Binding-site contacts:
Ligand atom O5 contacts residue ASN279 of chain 1.D at 3.5 Å (h-bond).
Ligand atom C1 contacts residue ASN279 of chain 1.D at 3.5 Å.
Ligand atom O6 contacts residue ASN279 of chain 1.D at 4.3 Å.

A small-molecule ligand and the protein it binds are described below.
Small molecule (SMILES): CC(=O)N[C@@H]1[C@@H](O)[C@H](O)[C@@H](CO)O[C@H]1O

Sequence of chain 1.D:
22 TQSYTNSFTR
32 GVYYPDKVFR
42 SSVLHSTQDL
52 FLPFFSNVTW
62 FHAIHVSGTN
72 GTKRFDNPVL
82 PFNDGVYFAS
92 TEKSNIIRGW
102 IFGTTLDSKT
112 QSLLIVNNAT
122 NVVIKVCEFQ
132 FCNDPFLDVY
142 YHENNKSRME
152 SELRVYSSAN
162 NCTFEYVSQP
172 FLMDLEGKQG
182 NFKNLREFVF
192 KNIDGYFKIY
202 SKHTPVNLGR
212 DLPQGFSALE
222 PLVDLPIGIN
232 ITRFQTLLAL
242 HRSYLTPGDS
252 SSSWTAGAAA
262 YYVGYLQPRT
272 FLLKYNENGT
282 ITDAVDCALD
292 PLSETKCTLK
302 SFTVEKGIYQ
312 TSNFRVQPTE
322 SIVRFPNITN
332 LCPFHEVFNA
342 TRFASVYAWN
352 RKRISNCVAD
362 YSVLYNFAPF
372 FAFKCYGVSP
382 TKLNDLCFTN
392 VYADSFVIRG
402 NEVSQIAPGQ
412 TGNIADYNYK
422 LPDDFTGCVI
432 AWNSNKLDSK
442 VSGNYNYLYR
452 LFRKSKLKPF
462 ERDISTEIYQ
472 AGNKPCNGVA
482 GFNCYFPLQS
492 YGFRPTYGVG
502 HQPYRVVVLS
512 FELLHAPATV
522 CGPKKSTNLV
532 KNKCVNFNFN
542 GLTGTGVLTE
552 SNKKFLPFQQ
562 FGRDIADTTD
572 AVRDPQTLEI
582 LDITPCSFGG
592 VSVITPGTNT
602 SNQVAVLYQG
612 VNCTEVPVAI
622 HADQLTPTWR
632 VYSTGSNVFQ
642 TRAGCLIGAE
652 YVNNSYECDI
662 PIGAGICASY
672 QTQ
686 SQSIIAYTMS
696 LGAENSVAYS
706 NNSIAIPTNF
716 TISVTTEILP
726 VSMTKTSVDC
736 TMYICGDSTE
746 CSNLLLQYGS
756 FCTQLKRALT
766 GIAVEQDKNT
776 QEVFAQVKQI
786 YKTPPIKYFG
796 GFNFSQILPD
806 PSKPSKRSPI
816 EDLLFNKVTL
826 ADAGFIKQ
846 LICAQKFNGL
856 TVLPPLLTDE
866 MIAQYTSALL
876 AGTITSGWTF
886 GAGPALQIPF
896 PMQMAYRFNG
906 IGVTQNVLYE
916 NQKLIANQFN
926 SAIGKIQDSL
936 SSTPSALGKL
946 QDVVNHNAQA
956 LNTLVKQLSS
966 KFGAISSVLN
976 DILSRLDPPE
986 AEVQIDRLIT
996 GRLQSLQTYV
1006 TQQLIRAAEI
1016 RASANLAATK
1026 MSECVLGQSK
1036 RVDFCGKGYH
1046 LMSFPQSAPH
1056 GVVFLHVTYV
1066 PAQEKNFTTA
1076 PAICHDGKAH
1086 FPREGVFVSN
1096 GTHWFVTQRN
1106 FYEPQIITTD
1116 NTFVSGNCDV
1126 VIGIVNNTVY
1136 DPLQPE